Sequence of chain 2.A:
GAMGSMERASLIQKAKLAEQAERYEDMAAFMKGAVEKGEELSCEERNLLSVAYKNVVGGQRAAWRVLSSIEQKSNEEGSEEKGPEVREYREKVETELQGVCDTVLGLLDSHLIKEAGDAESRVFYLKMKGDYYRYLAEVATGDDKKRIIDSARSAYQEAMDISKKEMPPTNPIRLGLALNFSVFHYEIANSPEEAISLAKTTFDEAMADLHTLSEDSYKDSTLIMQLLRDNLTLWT

Binding-site contacts:
Ligand atom CG2 contacts residue ASN180 of chain 2.A at 3.6 Å.
Ligand atom CG2 contacts residue GLY176 of chain 2.A at 3.6 Å.
Ligand atom CG1 contacts residue LEU227 of chain 2.A at 3.4 Å (hydrophobic).
Ligand atom P contacts residue ARG134 of chain 2.A at 3.8 Å.
Ligand atom O contacts residue LYS127 of chain 2.A at 2.8 Å (salt-bridge).
Ligand atom O contacts residue LEU179 of chain 2.A at 3.5 Å.
Ligand atom O contacts residue ASN231 of chain 2.A at 3.0 Å (h-bond).
Ligand atom CG1 contacts residue LEU179 of chain 2.A at 3.8 Å (hydrophobic).
Ligand atom CG contacts residue VAL183 of chain 2.A at 3.8 Å (hydrophobic).
Ligand atom CA contacts residue ASN180 of chain 2.A at 3.2 Å.
Ligand atom CD2 contacts residue ARG65 of chain 2.A at 3.7 Å.
Ligand atom O3P contacts residue TYR135 of chain 2.A at 2.6 Å (h-bond).
Ligand atom O contacts residue ASN180 of chain 2.A at 2.9 Å (h-bond).
Ligand atom O contacts residue VAL183 of chain 2.A at 3.5 Å.
Ligand atom O1P contacts residue LYS54 of chain 2.A at 2.8 Å (salt-bridge).
Ligand atom N contacts residue ASN180 of chain 2.A at 3.0 Å (h-bond).
Ligand atom P contacts residue ARG61 of chain 2.A at 3.6 Å.
Ligand atom O2P contacts residue ARG134 of chain 2.A at 2.8 Å (salt-bridge).
Ligand atom P contacts residue TYR135 of chain 2.A at 3.8 Å.
Ligand atom CB contacts residue VAL183 of chain 2.A at 3.9 Å (hydrophobic).
Ligand atom P contacts residue LYS54 of chain 2.A at 3.5 Å.
Ligand atom OXT contacts residue LYS54 of chain 2.A at 3.7 Å.
Ligand atom CA contacts residue LEU179 of chain 2.A at 3.8 Å (hydrophobic).
Ligand atom O3P contacts residue LYS54 of chain 2.A at 3.2 Å (salt-bridge).
Ligand atom CG2 contacts residue ARG134 of chain 2.A at 3.8 Å.
Ligand atom CG2 contacts residue VAL183 of chain 2.A at 3.7 Å (hydrophobic).
Ligand atom CG2 contacts residue S0O1 of chain 2.F at 3.7 Å.
Ligand atom CA contacts residue ASN231 of chain 2.A at 3.7 Å.
Ligand atom C contacts residue LYS127 of chain 2.A at 3.7 Å.
Ligand atom C contacts residue ASN231 of chain 2.A at 3.7 Å.
Ligand atom N contacts residue ASN231 of chain 2.A at 2.8 Å (h-bond).
Ligand atom CA contacts residue ASN231 of chain 2.A at 3.6 Å.
Ligand atom CB contacts residue ASN180 of chain 2.A at 3.2 Å.
Ligand atom O2P contacts residue ARG61 of chain 2.A at 2.9 Å (salt-bridge).
Ligand atom O1P contacts residue ARG61 of chain 2.A at 2.9 Å (salt-bridge).
Ligand atom CB contacts residue TRP235 of chain 2.A at 3.8 Å (hydrophobic).
Ligand atom CB contacts residue ASN231 of chain 2.A at 3.6 Å.
Ligand atom C contacts residue ASN180 of chain 2.A at 3.6 Å.
Ligand atom O3P contacts residue ARG134 of chain 2.A at 2.8 Å (salt-bridge).
Ligand atom CB contacts residue ASN231 of chain 2.A at 3.6 Å.

The small molecule below binds the protein below.
Small molecule (SMILES): CC(C)[C@H](NC(=O)[C@@H](NC(=O)[C@H](C)NC(=O)[C@@H]1CCCN1C(=O)[C@@H](N)Cc1ccccc1)[C@@H](C)OP(=O)(O)O)C(=O)O